Sequence of chain 1.A:
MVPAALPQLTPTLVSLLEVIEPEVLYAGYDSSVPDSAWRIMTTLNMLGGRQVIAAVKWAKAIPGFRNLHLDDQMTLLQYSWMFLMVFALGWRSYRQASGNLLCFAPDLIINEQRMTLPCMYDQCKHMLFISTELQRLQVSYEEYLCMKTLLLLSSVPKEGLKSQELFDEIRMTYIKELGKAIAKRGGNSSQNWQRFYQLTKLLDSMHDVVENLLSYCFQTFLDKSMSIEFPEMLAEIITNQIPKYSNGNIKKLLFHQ

Binding-site contacts:
Ligand atom O4 contacts residue CYS220 of chain 1.A at 3.2 Å.
Ligand atom C1 contacts residue LEU47 of chain 1.A at 3.2 Å (hydrophobic).
Ligand atom C19 contacts residue TRP84 of chain 1.A at 3.8 Å (hydrophobic).
Ligand atom O4 contacts residue THR223 of chain 1.A at 3.3 Å (h-bond).
Ligand atom C22 contacts residue TYR219 of chain 1.A at 3.5 Å (hydrophobic).
Ligand atom C4 contacts residue MET88 of chain 1.A at 3.7 Å (hydrophobic).
Ligand atom C2 contacts residue GLN54 of chain 1.A at 3.1 Å.
Ligand atom C2 contacts residue GLY51 of chain 1.A at 3.8 Å.
Ligand atom C3 contacts residue GLN54 of chain 1.A at 2.9 Å.
Ligand atom O5 contacts residue THR223 of chain 1.A at 2.9 Å (h-bond).
Ligand atom C13 contacts residue ASN48 of chain 1.A at 3.9 Å.
Ligand atom O5 contacts residue ASN48 of chain 1.A at 3.2 Å (h-bond).
Ligand atom C11 contacts residue LEU47 of chain 1.A at 3.7 Å (hydrophobic).
Ligand atom F1 contacts residue PHE107 of chain 1.A at 3.4 Å.
Ligand atom C7 contacts residue MET85 of chain 1.A at 3.8 Å (hydrophobic).
Ligand atom C11 contacts residue ASN48 of chain 1.A at 3.4 Å.
Ligand atom O5 contacts residue MET44 of chain 1.A at 3.8 Å.
Ligand atom C17 contacts residue GLN126 of chain 1.A at 3.9 Å.
Ligand atom C6 contacts residue MET88 of chain 1.A at 3.7 Å (hydrophobic).
Ligand atom C12 contacts residue LEU47 of chain 1.A at 3.7 Å (hydrophobic).
Ligand atom C4 contacts residue GLN54 of chain 1.A at 3.7 Å.
Ligand atom O1 contacts residue ARG95 of chain 1.A at 2.8 Å (salt-bridge).
Ligand atom C3 contacts residue PHE107 of chain 1.A at 3.7 Å (hydrophobic).
Ligand atom O3 contacts residue GLN126 of chain 1.A at 2.8 Å (h-bond).
Ligand atom C22 contacts residue GLN126 of chain 1.A at 3.3 Å.
Ligand atom C12 contacts residue ASN48 of chain 1.A at 3.2 Å.
Ligand atom C6 contacts residue VAL89 of chain 1.A at 3.6 Å (hydrophobic).
Ligand atom O1 contacts residue GLN54 of chain 1.A at 2.7 Å (h-bond).
Ligand atom O4 contacts residue TYR219 of chain 1.A at 3.4 Å.
Ligand atom O2 contacts residue ASN48 of chain 1.A at 2.8 Å (h-bond).
Ligand atom C19 contacts residue MET88 of chain 1.A at 3.8 Å (hydrophobic).
Ligand atom C18 contacts residue ASN48 of chain 1.A at 3.4 Å.
Ligand atom C14 contacts residue MET130 of chain 1.A at 3.8 Å (hydrophobic).
Ligand atom C1 contacts residue GLY51 of chain 1.A at 3.4 Å.
Ligand atom C2 contacts residue LEU47 of chain 1.A at 3.8 Å (hydrophobic).
Ligand atom O1 contacts residue PHE107 of chain 1.A at 3.7 Å.
Ligand atom C7 contacts residue MET130 of chain 1.A at 3.8 Å (hydrophobic).
Ligand atom O5 contacts residue ILE231 of chain 1.A at 3.5 Å.
Ligand atom C5 contacts residue MET88 of chain 1.A at 3.8 Å (hydrophobic).
Ligand atom C21 contacts residue MET44 of chain 1.A at 3.7 Å (hydrophobic).

The protein below binds the small molecule below.
Small molecule (SMILES): C[C@@H]1C[C@H]2[C@@H]3CCC4=CC(=O)C=C[C@]4(C)[C@@]3(F)[C@@H](O)C[C@]2(C)[C@@]1(O)C(=O)CO